Sequence of chain 1.A:
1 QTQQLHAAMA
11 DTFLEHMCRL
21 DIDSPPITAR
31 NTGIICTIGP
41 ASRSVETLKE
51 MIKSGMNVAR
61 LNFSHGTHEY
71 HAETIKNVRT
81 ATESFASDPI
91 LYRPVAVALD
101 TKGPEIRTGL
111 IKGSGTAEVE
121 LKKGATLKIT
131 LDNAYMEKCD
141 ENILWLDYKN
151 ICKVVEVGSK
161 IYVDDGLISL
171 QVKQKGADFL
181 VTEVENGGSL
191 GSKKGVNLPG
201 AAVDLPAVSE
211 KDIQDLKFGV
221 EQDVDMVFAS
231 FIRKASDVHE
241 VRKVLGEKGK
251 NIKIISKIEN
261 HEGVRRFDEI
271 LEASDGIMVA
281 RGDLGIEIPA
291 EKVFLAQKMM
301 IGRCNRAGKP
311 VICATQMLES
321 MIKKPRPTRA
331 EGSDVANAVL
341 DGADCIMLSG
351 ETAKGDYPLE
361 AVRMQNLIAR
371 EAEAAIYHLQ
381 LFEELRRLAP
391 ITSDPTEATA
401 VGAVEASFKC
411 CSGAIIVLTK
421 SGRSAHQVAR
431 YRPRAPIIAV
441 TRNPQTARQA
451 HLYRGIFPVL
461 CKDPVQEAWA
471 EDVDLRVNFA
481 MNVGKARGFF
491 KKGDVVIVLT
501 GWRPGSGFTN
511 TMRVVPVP

This small molecule binds to this protein.
Small molecule (SMILES): O=C([O-])C(=O)[O-]

Binding-site contacts:
Ligand atom O4 contacts residue GLY282 of chain 1.A at 3.6 Å.
Ligand atom O3 contacts residue THR315 of chain 1.A at 3.5 Å (h-bond).
Ligand atom O3 contacts residue ALA280 of chain 1.A at 3.9 Å.
Ligand atom O1 contacts residue K1 of chain 1.G at 3.2 Å.
Ligand atom O3 contacts residue MET347 of chain 1.A at 4.2 Å.
Ligand atom O4 contacts residue ALA280 of chain 1.A at 3.9 Å.
Ligand atom O1 contacts residue LYS257 of chain 1.A at 2.8 Å (salt-bridge).
Ligand atom O1 contacts residue GLU259 of chain 1.A at 3.0 Å (salt-bridge).
Ligand atom C2 contacts residue GLY282 of chain 1.A at 3.6 Å.
Ligand atom O1 contacts residue ALA280 of chain 1.A at 4.1 Å.
Ligand atom C2 contacts residue ASP283 of chain 1.A at 3.7 Å.
Ligand atom O2 contacts residue ARG281 of chain 1.A at 3.5 Å (salt-bridge).
Ligand atom C1 contacts residue LYS257 of chain 1.A at 3.6 Å.
Ligand atom O4 contacts residue ASP283 of chain 1.A at 2.9 Å (salt-bridge).
Ligand atom C2 contacts residue ARG281 of chain 1.A at 4.4 Å.
Ligand atom O2 contacts residue THR315 of chain 1.A at 2.5 Å (h-bond).
Ligand atom C1 contacts residue ALA280 of chain 1.A at 3.6 Å (hydrophobic).
Ligand atom C1 contacts residue GLU259 of chain 1.A at 3.6 Å.
Ligand atom O2 contacts residue GLY282 of chain 1.A at 2.7 Å (h-bond).
Ligand atom C2 contacts residue K1 of chain 1.G at 4.0 Å.
Ligand atom O4 contacts residue GLU259 of chain 1.A at 2.8 Å (salt-bridge).
Ligand atom O3 contacts residue ARG60 of chain 1.A at 4.4 Å.
Ligand atom C1 contacts residue THR315 of chain 1.A at 4.0 Å.
Ligand atom O2 contacts residue ALA280 of chain 1.A at 3.3 Å.
Ligand atom O4 contacts residue K1 of chain 1.G at 3.5 Å.
Ligand atom C1 contacts residue K1 of chain 1.G at 3.8 Å.
Ligand atom C2 contacts residue ALA280 of chain 1.A at 3.5 Å (hydrophobic).
Ligand atom O3 contacts residue LYS257 of chain 1.A at 3.7 Å.
Ligand atom O2 contacts residue ASP283 of chain 1.A at 3.9 Å.
Ligand atom O3 contacts residue MET278 of chain 1.A at 3.8 Å.
Ligand atom C2 contacts residue GLU259 of chain 1.A at 3.5 Å.
Ligand atom C2 contacts residue THR315 of chain 1.A at 3.6 Å.
Ligand atom O1 contacts residue ASP283 of chain 1.A at 4.1 Å.